Sequence of chain 23.F:
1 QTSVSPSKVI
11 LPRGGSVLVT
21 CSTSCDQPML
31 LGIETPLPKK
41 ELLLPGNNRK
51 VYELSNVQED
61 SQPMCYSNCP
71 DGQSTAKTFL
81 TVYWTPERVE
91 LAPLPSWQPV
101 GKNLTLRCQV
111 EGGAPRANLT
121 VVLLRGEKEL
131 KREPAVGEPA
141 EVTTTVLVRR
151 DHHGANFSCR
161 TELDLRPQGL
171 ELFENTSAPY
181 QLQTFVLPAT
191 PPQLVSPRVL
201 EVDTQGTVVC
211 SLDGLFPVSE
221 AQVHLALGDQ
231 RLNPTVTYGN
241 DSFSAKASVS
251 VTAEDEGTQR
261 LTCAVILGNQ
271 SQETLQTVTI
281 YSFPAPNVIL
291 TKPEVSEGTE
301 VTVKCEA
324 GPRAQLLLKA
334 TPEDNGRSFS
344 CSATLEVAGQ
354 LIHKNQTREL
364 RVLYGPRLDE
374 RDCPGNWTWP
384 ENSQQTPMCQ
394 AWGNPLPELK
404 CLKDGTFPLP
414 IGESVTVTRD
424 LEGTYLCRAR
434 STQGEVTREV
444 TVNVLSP

Binding-site contacts:
Ligand atom C3 contacts residue ASN118 of chain 23.F at 3.8 Å.
Ligand atom C4 contacts residue ALA117 of chain 23.F at 4.2 Å (hydrophobic).
Ligand atom N2 contacts residue ASN118 of chain 23.F at 3.6 Å.
Ligand atom C6 contacts residue ASN118 of chain 23.F at 4.0 Å.
Ligand atom C1 contacts residue GLN168 of chain 23.F at 4.0 Å.
Ligand atom O5 contacts residue ALA117 of chain 23.F at 3.5 Å (h-bond).
Ligand atom C5 contacts residue ASN118 of chain 23.F at 3.2 Å.
Ligand atom O5 contacts residue ASN118 of chain 23.F at 1.8 Å (h-bond).
Ligand atom C6 contacts residue ALA117 of chain 23.F at 3.6 Å (hydrophobic).
Ligand atom O6 contacts residue ALA117 of chain 23.F at 2.3 Å.
Ligand atom C8 contacts residue ASP164 of chain 23.F at 4.5 Å.
Ligand atom C8 contacts residue PRO167 of chain 23.F at 3.7 Å (hydrophobic).
Ligand atom C1 contacts residue ASN118 of chain 23.F at 1.6 Å.
Ligand atom O7 contacts residue ALA117 of chain 23.F at 4.5 Å.
Ligand atom C1 contacts residue PRO167 of chain 23.F at 4.4 Å (hydrophobic).
Ligand atom C2 contacts residue ALA117 of chain 23.F at 4.0 Å (hydrophobic).
Ligand atom N2 contacts residue PRO167 of chain 23.F at 4.0 Å.
Ligand atom C7 contacts residue ASN118 of chain 23.F at 3.9 Å.
Ligand atom O6 contacts residue ASN118 of chain 23.F at 4.0 Å.
Ligand atom C1 contacts residue ALA117 of chain 23.F at 3.9 Å (hydrophobic).
Ligand atom C2 contacts residue ASN118 of chain 23.F at 2.7 Å.
Ligand atom C5 contacts residue ALA117 of chain 23.F at 4.2 Å (hydrophobic).
Ligand atom O7 contacts residue ASN118 of chain 23.F at 3.5 Å (h-bond).
Ligand atom O5 contacts residue GLN168 of chain 23.F at 4.0 Å.
Ligand atom C7 contacts residue PRO167 of chain 23.F at 3.9 Å (hydrophobic).
Ligand atom C5 contacts residue GLN168 of chain 23.F at 4.5 Å.
Ligand atom C4 contacts residue ASN118 of chain 23.F at 3.8 Å.

This protein binds this small molecule.
Small molecule (SMILES): CC(=O)N[C@@H]1[C@@H](O)[C@H](O)[C@@H](CO)O[C@H]1O